Binding-site contacts:
Ligand atom C contacts residue ALA16 of chain 1.Y at 4.0 Å (hydrophobic).
Ligand atom CA contacts residue ALA16 of chain 1.Y at 3.1 Å (hydrophobic).
Ligand atom N contacts residue ALA16 of chain 1.Y at 4.1 Å.

Sequence of chain 1.Y:
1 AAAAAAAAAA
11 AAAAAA

This protein binds this small molecule.
Small molecule (SMILES): NCC(=O)NCC(=O)NCC(=O)NCC(=O)NCC(=O)NCC(=O)NCC(=O)NCC(=O)NCC(=O)NCC=O